Sequence of chain 1.A:
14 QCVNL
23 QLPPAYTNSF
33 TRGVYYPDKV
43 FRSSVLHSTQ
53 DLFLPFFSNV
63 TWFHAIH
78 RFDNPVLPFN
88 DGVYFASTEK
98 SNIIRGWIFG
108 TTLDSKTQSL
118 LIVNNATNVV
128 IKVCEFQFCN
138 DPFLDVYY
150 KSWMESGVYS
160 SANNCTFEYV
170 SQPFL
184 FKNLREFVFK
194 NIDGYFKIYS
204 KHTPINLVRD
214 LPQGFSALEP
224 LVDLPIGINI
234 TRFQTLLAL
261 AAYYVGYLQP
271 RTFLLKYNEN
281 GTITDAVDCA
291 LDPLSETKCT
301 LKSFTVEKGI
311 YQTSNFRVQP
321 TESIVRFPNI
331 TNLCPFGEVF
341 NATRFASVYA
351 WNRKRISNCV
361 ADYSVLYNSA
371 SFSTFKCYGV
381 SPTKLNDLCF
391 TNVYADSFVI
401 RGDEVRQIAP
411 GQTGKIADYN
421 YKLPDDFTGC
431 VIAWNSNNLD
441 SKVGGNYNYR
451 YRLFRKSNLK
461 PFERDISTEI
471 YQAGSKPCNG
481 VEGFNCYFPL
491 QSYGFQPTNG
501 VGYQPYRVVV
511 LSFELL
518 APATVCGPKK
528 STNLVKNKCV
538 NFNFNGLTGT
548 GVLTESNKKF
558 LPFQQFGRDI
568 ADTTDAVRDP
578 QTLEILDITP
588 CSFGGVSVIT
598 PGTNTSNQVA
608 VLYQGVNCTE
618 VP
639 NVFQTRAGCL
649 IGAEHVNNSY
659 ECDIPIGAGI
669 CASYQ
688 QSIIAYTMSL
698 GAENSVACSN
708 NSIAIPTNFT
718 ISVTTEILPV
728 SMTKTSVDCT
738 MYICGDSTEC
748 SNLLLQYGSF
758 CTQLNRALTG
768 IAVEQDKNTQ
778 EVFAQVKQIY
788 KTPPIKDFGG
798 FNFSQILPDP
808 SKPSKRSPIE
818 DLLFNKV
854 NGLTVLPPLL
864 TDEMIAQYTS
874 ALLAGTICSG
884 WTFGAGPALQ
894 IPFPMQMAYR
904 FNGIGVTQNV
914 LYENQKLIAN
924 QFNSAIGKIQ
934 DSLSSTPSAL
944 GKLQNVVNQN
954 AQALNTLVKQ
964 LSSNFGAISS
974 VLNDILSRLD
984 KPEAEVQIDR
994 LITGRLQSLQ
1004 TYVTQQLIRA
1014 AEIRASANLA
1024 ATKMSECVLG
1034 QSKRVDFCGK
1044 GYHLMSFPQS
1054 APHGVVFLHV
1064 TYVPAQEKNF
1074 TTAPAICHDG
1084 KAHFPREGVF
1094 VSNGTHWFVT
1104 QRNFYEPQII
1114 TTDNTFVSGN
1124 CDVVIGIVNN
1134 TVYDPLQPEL

A small-molecule ligand and the protein it binds are described below.
Small molecule (SMILES): CC(=O)N[C@@H]1[C@@H](O)[C@H](O)[C@@H](CO)O[C@H]1O

Binding-site contacts:
Ligand atom O5 contacts residue SER801 of chain 1.A at 3.3 Å (h-bond).
Ligand atom C2 contacts residue ASN799 of chain 1.A at 2.5 Å.
Ligand atom C5 contacts residue ASN799 of chain 1.A at 3.7 Å.
Ligand atom C1 contacts residue SER801 of chain 1.A at 3.7 Å.
Ligand atom C7 contacts residue ASN799 of chain 1.A at 3.6 Å.
Ligand atom N2 contacts residue ASN799 of chain 1.A at 2.9 Å (h-bond).
Ligand atom C3 contacts residue ASN799 of chain 1.A at 3.8 Å.
Ligand atom O5 contacts residue ASN799 of chain 1.A at 2.4 Å (h-bond).
Ligand atom O7 contacts residue ASN799 of chain 1.A at 3.8 Å.
Ligand atom C1 contacts residue ASN799 of chain 1.A at 1.5 Å.
Ligand atom C5 contacts residue SER801 of chain 1.A at 3.5 Å.
Ligand atom C6 contacts residue GLN802 of chain 1.A at 4.0 Å.
Ligand atom C4 contacts residue ASN799 of chain 1.A at 4.2 Å.
Ligand atom C6 contacts residue SER801 of chain 1.A at 3.9 Å.